The small molecule below binds the protein below.
Small molecule (SMILES): CC(=O)N[C@H]1[C@H](O[C@H]2[C@H](O)[C@@H](NC(C)=O)CO[C@@H]2CO)O[C@H](CO)[C@@H](O[C@@H]2O[C@H](CO[C@H]3O[C@H](CO)[C@@H](O)[C@H](O)[C@@H]3O)[C@@H](O)[C@H](O[C@H]3O[C@H](CO)[C@@H](O)[C@H](O)[C@@H]3O)[C@@H]2O)[C@@H]1O

Sequence of chain 1.A:
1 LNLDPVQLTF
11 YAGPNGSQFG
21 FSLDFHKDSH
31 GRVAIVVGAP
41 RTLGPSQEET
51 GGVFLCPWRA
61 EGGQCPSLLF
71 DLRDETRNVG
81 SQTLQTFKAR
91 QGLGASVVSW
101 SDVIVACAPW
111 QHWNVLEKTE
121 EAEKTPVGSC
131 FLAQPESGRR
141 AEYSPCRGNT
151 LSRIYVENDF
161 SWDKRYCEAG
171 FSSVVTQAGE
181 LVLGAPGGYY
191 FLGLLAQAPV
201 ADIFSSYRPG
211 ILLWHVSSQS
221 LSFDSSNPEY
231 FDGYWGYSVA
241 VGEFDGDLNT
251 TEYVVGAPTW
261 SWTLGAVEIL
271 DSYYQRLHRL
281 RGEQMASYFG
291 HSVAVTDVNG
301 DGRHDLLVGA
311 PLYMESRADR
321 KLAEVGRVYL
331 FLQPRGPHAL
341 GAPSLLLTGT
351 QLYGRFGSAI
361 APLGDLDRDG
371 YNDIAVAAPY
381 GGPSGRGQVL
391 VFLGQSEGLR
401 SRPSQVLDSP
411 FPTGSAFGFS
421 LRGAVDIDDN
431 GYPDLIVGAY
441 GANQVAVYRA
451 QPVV

Binding-site contacts:
Ligand atom O5 contacts residue ASN320 of chain 1.B at 2.3 Å (h-bond).
Ligand atom O6 contacts residue ARG281 of chain 1.A at 3.4 Å.
Ligand atom C7 contacts residue LEU317 of chain 1.B at 4.2 Å (hydrophobic).
Ligand atom C8 contacts residue ASN316 of chain 1.B at 4.0 Å.
Ligand atom O7 contacts residue LEU317 of chain 1.B at 4.4 Å.
Ligand atom O7 contacts residue MET285 of chain 1.A at 3.4 Å (h-bond).
Ligand atom C4 contacts residue ASN320 of chain 1.B at 4.2 Å.
Ligand atom O7 contacts residue ASN320 of chain 1.B at 3.0 Å (h-bond).
Ligand atom C7 contacts residue ASN320 of chain 1.B at 3.2 Å.
Ligand atom C2 contacts residue ASN320 of chain 1.B at 2.5 Å.
Ligand atom C1 contacts residue ASN320 of chain 1.B at 1.4 Å.
Ligand atom C8 contacts residue TRP262 of chain 1.A at 4.0 Å (hydrophobic).
Ligand atom C8 contacts residue ASN320 of chain 1.B at 4.5 Å.
Ligand atom N2 contacts residue ASN320 of chain 1.B at 3.0 Å (h-bond).
Ligand atom C7 contacts residue ASN316 of chain 1.B at 4.2 Å.
Ligand atom C1 contacts residue ASN316 of chain 1.B at 4.1 Å.
Ligand atom O7 contacts residue TRP262 of chain 1.A at 4.3 Å.
Ligand atom C8 contacts residue LEU317 of chain 1.B at 3.6 Å (hydrophobic).
Ligand atom N2 contacts residue ASN316 of chain 1.B at 4.1 Å.
Ligand atom C3 contacts residue ASN320 of chain 1.B at 3.8 Å.
Ligand atom C6 contacts residue ARG281 of chain 1.A at 3.6 Å.
Ligand atom C5 contacts residue ASN320 of chain 1.B at 3.6 Å.
Ligand atom C6 contacts residue ARG281 of chain 1.A at 4.2 Å.

Sequence of chain 1.B:
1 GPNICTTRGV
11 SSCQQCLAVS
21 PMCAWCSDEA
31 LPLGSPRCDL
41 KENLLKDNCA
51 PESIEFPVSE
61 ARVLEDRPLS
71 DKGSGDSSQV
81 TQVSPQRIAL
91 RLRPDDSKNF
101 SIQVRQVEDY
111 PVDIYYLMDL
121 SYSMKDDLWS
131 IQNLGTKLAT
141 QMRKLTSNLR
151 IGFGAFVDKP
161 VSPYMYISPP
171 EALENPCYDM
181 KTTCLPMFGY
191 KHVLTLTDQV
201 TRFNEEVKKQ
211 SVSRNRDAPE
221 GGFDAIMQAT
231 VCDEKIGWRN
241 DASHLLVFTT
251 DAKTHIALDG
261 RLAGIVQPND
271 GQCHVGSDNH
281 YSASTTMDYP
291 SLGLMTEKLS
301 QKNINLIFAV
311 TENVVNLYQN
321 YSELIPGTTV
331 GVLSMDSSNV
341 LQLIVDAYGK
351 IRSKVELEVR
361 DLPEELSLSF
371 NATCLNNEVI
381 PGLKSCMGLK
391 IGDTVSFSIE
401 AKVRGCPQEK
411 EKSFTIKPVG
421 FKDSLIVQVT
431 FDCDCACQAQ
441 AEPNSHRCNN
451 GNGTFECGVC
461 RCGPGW